Sequence of chain 1.B:
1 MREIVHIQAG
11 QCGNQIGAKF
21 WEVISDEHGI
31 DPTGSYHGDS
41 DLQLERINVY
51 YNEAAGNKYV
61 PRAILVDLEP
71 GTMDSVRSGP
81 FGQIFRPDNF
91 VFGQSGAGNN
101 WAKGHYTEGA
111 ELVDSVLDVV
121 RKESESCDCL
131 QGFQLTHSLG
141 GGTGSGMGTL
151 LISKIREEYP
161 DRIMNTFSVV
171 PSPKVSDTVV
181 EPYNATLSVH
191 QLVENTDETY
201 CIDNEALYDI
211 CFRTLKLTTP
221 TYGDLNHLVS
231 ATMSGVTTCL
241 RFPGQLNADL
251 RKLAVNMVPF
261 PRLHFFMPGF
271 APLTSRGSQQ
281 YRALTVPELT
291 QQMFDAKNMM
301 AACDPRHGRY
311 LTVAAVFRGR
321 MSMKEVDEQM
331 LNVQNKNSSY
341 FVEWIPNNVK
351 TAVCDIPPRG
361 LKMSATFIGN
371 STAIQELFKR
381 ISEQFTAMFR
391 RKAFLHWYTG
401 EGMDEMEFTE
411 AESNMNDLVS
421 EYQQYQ

The small molecule below binds the protein below.
Small molecule (SMILES): CC(=O)O[C@H]1C(=O)[C@@]2(C)[C@H]([C@H](OC(=O)c3ccccc3)[C@]3(O)C[C@H](OC(=O)[C@H](O)[C@@H](NC(=O)c4ccccc4)c4ccccc4)C(C)=C1C3(C)C)[C@]1(OC(C)=O)CO[C@@H]1C[C@@H]2O

Binding-site contacts:
Ligand atom O06 contacts residue THR274 of chain 1.B at 3.7 Å.
Ligand atom C39 contacts residue ALA231 of chain 1.B at 3.6 Å (hydrophobic).
Ligand atom C41 contacts residue PRO358 of chain 1.B at 4.0 Å (hydrophobic).
Ligand atom O06 contacts residue PRO272 of chain 1.B at 4.0 Å.
Ligand atom C27 contacts residue GLY360 of chain 1.B at 4.0 Å.
Ligand atom O12 contacts residue GLY360 of chain 1.B at 3.7 Å.
Ligand atom C42 contacts residue VAL23 of chain 1.B at 3.8 Å (hydrophobic).
Ligand atom C40 contacts residue SER234 of chain 1.B at 3.1 Å.
Ligand atom O13 contacts residue PRO358 of chain 1.B at 3.8 Å.
Ligand atom C31 contacts residue HIS227 of chain 1.B at 3.4 Å.
Ligand atom C33 contacts residue ASP26 of chain 1.B at 2.5 Å.
Ligand atom C27 contacts residue ARG359 of chain 1.B at 3.8 Å.
Ligand atom C19 contacts residue ARG276 of chain 1.B at 3.7 Å.
Ligand atom O13 contacts residue ARG359 of chain 1.B at 2.5 Å.
Ligand atom C30 contacts residue HIS227 of chain 1.B at 2.8 Å.
Ligand atom C06 contacts residue HIS227 of chain 1.B at 3.7 Å.
Ligand atom C40 contacts residue ARG318 of chain 1.B at 3.7 Å.
Ligand atom C41 contacts residue VAL23 of chain 1.B at 3.5 Å (hydrophobic).
Ligand atom C44 contacts residue GLY360 of chain 1.B at 3.9 Å.
Ligand atom O08 contacts residue ARG276 of chain 1.B at 3.5 Å.
Ligand atom C08 contacts residue HIS227 of chain 1.B at 3.0 Å.
Ligand atom C32 contacts residue VAL23 of chain 1.B at 3.9 Å (hydrophobic).
Ligand atom O07 contacts residue GLN279 of chain 1.B at 3.6 Å.
Ligand atom O14 contacts residue HIS227 of chain 1.B at 1.8 Å (h-bond).
Ligand atom C06 contacts residue ASP224 of chain 1.B at 3.8 Å.
Ligand atom C07 contacts residue ASP224 of chain 1.B at 3.3 Å.
Ligand atom C41 contacts residue SER234 of chain 1.B at 3.6 Å.
Ligand atom N01 contacts residue HIS227 of chain 1.B at 4.0 Å.
Ligand atom C34 contacts residue GLU22 of chain 1.B at 4.0 Å.
Ligand atom C32 contacts residue ASP26 of chain 1.B at 3.4 Å.
Ligand atom C13 contacts residue HIS227 of chain 1.B at 3.3 Å.
Ligand atom C09 contacts residue HIS227 of chain 1.B at 3.5 Å.
Ligand atom C34 contacts residue ASP26 of chain 1.B at 3.5 Å.
Ligand atom C28 contacts residue ARG359 of chain 1.B at 3.6 Å.
Ligand atom C07 contacts residue HIS227 of chain 1.B at 3.1 Å.
Ligand atom O06 contacts residue LEU215 of chain 1.B at 3.9 Å.
Ligand atom C40 contacts residue PRO358 of chain 1.B at 4.0 Å (hydrophobic).
Ligand atom O13 contacts residue GLY360 of chain 1.B at 3.7 Å.
Ligand atom C36 contacts residue HIS227 of chain 1.B at 3.4 Å.
Ligand atom O12 contacts residue ARG359 of chain 1.B at 3.2 Å.